Sequence of chain 1.BC:
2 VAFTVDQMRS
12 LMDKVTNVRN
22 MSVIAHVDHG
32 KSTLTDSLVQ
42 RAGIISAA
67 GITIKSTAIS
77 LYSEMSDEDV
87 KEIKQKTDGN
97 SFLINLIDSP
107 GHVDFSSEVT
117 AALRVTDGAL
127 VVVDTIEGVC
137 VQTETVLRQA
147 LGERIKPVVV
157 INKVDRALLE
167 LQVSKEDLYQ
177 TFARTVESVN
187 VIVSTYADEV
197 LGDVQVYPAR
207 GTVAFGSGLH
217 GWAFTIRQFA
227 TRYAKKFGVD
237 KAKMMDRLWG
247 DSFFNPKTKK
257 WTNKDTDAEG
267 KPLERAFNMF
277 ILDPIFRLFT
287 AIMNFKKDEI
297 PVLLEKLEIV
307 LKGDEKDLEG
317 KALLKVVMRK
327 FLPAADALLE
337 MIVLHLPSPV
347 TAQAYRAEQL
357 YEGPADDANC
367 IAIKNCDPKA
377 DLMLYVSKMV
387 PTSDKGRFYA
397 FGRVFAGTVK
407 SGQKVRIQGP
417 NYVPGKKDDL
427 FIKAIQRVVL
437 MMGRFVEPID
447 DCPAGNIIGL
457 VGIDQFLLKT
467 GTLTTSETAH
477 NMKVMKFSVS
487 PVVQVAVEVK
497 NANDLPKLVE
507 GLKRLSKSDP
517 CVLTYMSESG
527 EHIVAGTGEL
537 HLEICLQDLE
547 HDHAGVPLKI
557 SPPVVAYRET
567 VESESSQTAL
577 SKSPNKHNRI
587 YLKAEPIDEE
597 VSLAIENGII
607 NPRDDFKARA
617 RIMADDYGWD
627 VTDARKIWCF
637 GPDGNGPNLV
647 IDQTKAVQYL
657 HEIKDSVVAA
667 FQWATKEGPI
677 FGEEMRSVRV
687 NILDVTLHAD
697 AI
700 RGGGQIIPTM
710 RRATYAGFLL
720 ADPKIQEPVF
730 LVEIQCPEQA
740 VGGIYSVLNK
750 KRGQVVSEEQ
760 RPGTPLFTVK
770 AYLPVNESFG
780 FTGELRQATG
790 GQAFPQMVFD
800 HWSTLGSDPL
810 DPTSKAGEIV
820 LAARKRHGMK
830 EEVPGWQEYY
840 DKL

Binding-site contacts:
Ligand atom C65 contacts residue LEU519 of chain 1.BC at 4.0 Å (hydrophobic).
Ligand atom O60 contacts residue MET796 of chain 1.BC at 3.9 Å.
Ligand atom C7 contacts residue PHE798 of chain 1.BC at 3.8 Å (hydrophobic).
Ligand atom C11 contacts residue PRO727 of chain 1.BC at 4.0 Å (hydrophobic).
Ligand atom O57 contacts residue PHE798 of chain 1.BC at 3.3 Å (h-bond).
Ligand atom C12 contacts residue VAL774 of chain 1.BC at 3.8 Å (hydrophobic).
Ligand atom C56 contacts residue TYR521 of chain 1.BC at 3.8 Å (hydrophobic).
Ligand atom C10 contacts residue PHE798 of chain 1.BC at 3.8 Å (hydrophobic).
Ligand atom O15 contacts residue GLU524 of chain 1.BC at 2.8 Å (salt-bridge).
Ligand atom C22 contacts residue PHE798 of chain 1.BC at 3.6 Å (hydrophobic).
Ligand atom C21 contacts residue VAL774 of chain 1.BC at 4.0 Å (hydrophobic).
Ligand atom O56 contacts residue TYR521 of chain 1.BC at 3.3 Å (h-bond).
Ligand atom O17 contacts residue TYR521 of chain 1.BC at 4.2 Å.
Ligand atom C10 contacts residue VAL774 of chain 1.BC at 4.0 Å (hydrophobic).
Ligand atom O19 contacts residue VAL561 of chain 1.BC at 3.3 Å.
Ligand atom O19 contacts residue PRO727 of chain 1.BC at 3.2 Å.
Ligand atom C25 contacts residue GLU524 of chain 1.BC at 3.7 Å.
Ligand atom C53 contacts residue PHE798 of chain 1.BC at 4.0 Å (hydrophobic).
Ligand atom C20 contacts residue VAL560 of chain 1.BC at 4.0 Å (hydrophobic).
Ligand atom C16 contacts residue PHE798 of chain 1.BC at 3.6 Å (hydrophobic).
Ligand atom O57 contacts residue VAL797 of chain 1.BC at 4.0 Å.
Ligand atom O19 contacts residue ALA562 of chain 1.BC at 3.3 Å (h-bond).
Ligand atom O14 contacts residue GLU524 of chain 1.BC at 3.1 Å (salt-bridge).
Ligand atom O14 contacts residue TYR521 of chain 1.BC at 3.6 Å.
Ligand atom C11 contacts residue ALA562 of chain 1.BC at 3.7 Å (hydrophobic).
Ligand atom C9 contacts residue GLU524 of chain 1.BC at 4.1 Å.
Ligand atom O17 contacts residue PHE729 of chain 1.BC at 3.9 Å.
Ligand atom C21 contacts residue GLN490 of chain 1.BC at 3.3 Å.
Ligand atom C24 contacts residue TRP801 of chain 1.BC at 4.1 Å (hydrophobic).
Ligand atom C5 contacts residue GLU524 of chain 1.BC at 3.3 Å.
Ligand atom O64 contacts residue LEU519 of chain 1.BC at 3.7 Å.
Ligand atom C10 contacts residue PRO727 of chain 1.BC at 4.0 Å (hydrophobic).
Ligand atom C54 contacts residue MET796 of chain 1.BC at 4.0 Å (hydrophobic).
Ligand atom C12 contacts residue PHE729 of chain 1.BC at 3.5 Å (hydrophobic).
Ligand atom C61 contacts residue TYR521 of chain 1.BC at 3.5 Å (hydrophobic).
Ligand atom C8 contacts residue TYR521 of chain 1.BC at 3.4 Å (hydrophobic).
Ligand atom C24 contacts residue PHE798 of chain 1.BC at 4.0 Å (hydrophobic).
Ligand atom C6 contacts residue PHE729 of chain 1.BC at 3.9 Å (hydrophobic).
Ligand atom C18 contacts residue TRP801 of chain 1.BC at 3.5 Å (hydrophobic).
Ligand atom C52 contacts residue TYR521 of chain 1.BC at 3.8 Å (hydrophobic).

The small molecule below binds the protein below.
Small molecule (SMILES): CO[C@H]1[C@@H](O)[C@H](O)[C@@H](OC[C@@]23C[C@@H]4[C@H](C)CC[C@H]4[C@@]4(C=O)C[C@@H]2C[C@@H](C(C)C)[C@@]34C(=O)[O-])O[C@@H]1C